Binding-site contacts:
Ligand atom O6 contacts residue LYS26 of chain 1.I at 3.8 Å.
Ligand atom C3 contacts residue ASN29 of chain 1.I at 4.0 Å.
Ligand atom C7 contacts residue ASN279 of chain 1.E at 3.4 Å.
Ligand atom C3 contacts residue ASN279 of chain 1.E at 3.7 Å.
Ligand atom O7 contacts residue ASN29 of chain 1.I at 4.4 Å.
Ligand atom C2 contacts residue ASN279 of chain 1.E at 2.3 Å.
Ligand atom C5 contacts residue ASN29 of chain 1.I at 3.3 Å.
Ligand atom O7 contacts residue ASN277 of chain 1.E at 4.3 Å.
Ligand atom C1 contacts residue ASN29 of chain 1.I at 3.2 Å.
Ligand atom C2 contacts residue ASN29 of chain 1.I at 3.3 Å.
Ligand atom C4 contacts residue ASN279 of chain 1.E at 4.2 Å.
Ligand atom O3 contacts residue LYS26 of chain 1.I at 4.1 Å.
Ligand atom N2 contacts residue GLU278 of chain 1.E at 3.2 Å (salt-bridge).
Ligand atom C8 contacts residue ASN279 of chain 1.E at 4.4 Å.
Ligand atom C5 contacts residue ASN279 of chain 1.E at 3.8 Å.
Ligand atom C8 contacts residue GLU278 of chain 1.E at 3.2 Å.
Ligand atom O5 contacts residue ASN29 of chain 1.I at 2.6 Å (h-bond).
Ligand atom O4 contacts residue LYS26 of chain 1.I at 3.6 Å.
Ligand atom C6 contacts residue ASN29 of chain 1.I at 3.6 Å.
Ligand atom C4 contacts residue LYS26 of chain 1.I at 3.9 Å.
Ligand atom C7 contacts residue ASN277 of chain 1.E at 3.9 Å.
Ligand atom C4 contacts residue ASN29 of chain 1.I at 3.4 Å.
Ligand atom C1 contacts residue ASN279 of chain 1.E at 1.4 Å.
Ligand atom C8 contacts residue ASN277 of chain 1.E at 3.2 Å.
Ligand atom O5 contacts residue ASN279 of chain 1.E at 2.5 Å (h-bond).
Ligand atom C7 contacts residue GLU278 of chain 1.E at 3.6 Å.
Ligand atom O6 contacts residue ASN29 of chain 1.I at 4.2 Å.
Ligand atom O7 contacts residue ASN279 of chain 1.E at 3.9 Å.
Ligand atom N2 contacts residue ASN29 of chain 1.I at 4.5 Å.
Ligand atom N2 contacts residue ASN279 of chain 1.E at 2.6 Å (h-bond).
Ligand atom C2 contacts residue GLU278 of chain 1.E at 4.3 Å.

A protein and the small-molecule ligand that binds it are described below.
Small molecule (SMILES): CC(=O)N[C@@H]1[C@@H](O)[C@H](O)[C@@H](CO)O[C@H]1O

Sequence of chain 1.E:
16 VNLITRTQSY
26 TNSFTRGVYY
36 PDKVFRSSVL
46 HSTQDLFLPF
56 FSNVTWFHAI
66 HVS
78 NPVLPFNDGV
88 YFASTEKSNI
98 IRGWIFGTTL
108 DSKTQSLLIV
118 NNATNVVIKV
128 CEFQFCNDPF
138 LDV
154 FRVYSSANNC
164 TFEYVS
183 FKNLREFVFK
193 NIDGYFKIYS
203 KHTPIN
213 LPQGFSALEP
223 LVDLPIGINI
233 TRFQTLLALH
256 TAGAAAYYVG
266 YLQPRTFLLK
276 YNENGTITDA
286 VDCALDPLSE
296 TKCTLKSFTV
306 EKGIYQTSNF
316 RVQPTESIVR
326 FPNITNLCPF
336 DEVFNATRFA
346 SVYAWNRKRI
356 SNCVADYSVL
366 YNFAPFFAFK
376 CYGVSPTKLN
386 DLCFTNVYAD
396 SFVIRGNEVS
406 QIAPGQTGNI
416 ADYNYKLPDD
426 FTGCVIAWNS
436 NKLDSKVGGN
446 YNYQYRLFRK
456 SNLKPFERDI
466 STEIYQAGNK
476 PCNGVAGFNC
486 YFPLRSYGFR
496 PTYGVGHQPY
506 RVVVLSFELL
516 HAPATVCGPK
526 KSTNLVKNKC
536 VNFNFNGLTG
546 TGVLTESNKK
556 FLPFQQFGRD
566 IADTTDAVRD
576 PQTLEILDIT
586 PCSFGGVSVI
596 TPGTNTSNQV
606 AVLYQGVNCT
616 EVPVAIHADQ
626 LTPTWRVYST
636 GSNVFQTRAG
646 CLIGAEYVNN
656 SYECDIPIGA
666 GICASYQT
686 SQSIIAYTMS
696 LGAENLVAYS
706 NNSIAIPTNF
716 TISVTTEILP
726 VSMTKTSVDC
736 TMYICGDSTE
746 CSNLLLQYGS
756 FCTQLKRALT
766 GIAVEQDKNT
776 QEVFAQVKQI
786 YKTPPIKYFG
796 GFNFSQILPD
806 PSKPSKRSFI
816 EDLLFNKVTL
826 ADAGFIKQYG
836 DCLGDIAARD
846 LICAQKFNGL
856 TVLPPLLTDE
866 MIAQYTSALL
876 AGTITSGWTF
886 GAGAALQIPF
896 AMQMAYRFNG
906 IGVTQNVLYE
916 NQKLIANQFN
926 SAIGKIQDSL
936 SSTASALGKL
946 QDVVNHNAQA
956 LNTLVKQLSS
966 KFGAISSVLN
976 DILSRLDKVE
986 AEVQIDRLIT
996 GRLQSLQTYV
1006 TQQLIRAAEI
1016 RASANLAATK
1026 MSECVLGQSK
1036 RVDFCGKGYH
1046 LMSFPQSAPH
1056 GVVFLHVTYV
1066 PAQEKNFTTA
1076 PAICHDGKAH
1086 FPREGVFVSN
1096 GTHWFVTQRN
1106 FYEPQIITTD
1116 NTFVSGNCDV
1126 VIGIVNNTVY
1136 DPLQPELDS

Sequence of chain 1.I:
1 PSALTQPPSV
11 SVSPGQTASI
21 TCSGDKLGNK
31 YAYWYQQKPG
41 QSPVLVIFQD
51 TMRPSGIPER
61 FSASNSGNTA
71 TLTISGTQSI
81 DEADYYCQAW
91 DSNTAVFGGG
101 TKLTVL